Binding-site contacts:
Ligand atom C1 contacts residue PHE145 of chain 1.G at 3.8 Å (hydrophobic).
Ligand atom O5 contacts residue PHE145 of chain 1.G at 4.0 Å.
Ligand atom C3 contacts residue PHE145 of chain 1.G at 4.4 Å (hydrophobic).
Ligand atom C7 contacts residue ASN148 of chain 1.G at 3.0 Å.
Ligand atom O7 contacts residue ASN148 of chain 1.G at 2.6 Å (h-bond).
Ligand atom C6 contacts residue ALA129 of chain 1.G at 3.9 Å (hydrophobic).
Ligand atom N2 contacts residue THR150 of chain 1.G at 4.1 Å.
Ligand atom C4 contacts residue ASN148 of chain 1.G at 4.2 Å.
Ligand atom C8 contacts residue THR150 of chain 1.G at 4.1 Å.
Ligand atom C5 contacts residue ASN148 of chain 1.G at 3.7 Å.
Ligand atom C6 contacts residue PHE145 of chain 1.G at 3.9 Å (hydrophobic).
Ligand atom C1 contacts residue THR150 of chain 1.G at 4.0 Å.
Ligand atom O5 contacts residue ASN148 of chain 1.G at 2.4 Å (h-bond).
Ligand atom C5 contacts residue PHE145 of chain 1.G at 3.7 Å (hydrophobic).
Ligand atom C3 contacts residue ASN148 of chain 1.G at 3.8 Å.
Ligand atom C1 contacts residue ASN148 of chain 1.G at 1.4 Å.
Ligand atom C7 contacts residue THR150 of chain 1.G at 4.4 Å.
Ligand atom N2 contacts residue ASN148 of chain 1.G at 2.9 Å (h-bond).
Ligand atom C8 contacts residue ASN148 of chain 1.G at 4.2 Å.
Ligand atom C2 contacts residue ASN148 of chain 1.G at 2.4 Å.
Ligand atom C4 contacts residue PHE145 of chain 1.G at 4.5 Å (hydrophobic).
Ligand atom C8 contacts residue GLY169 of chain 1.G at 4.4 Å.
Ligand atom O5 contacts residue ALA147 of chain 1.G at 4.3 Å.
Ligand atom O4 contacts residue PHE145 of chain 1.G at 4.2 Å.

This small molecule binds to this protein.
Small molecule (SMILES): CC(=O)N[C@@H]1[C@@H](O)[C@H](O)[C@@H](CO)O[C@H]1O

Sequence of chain 1.G:
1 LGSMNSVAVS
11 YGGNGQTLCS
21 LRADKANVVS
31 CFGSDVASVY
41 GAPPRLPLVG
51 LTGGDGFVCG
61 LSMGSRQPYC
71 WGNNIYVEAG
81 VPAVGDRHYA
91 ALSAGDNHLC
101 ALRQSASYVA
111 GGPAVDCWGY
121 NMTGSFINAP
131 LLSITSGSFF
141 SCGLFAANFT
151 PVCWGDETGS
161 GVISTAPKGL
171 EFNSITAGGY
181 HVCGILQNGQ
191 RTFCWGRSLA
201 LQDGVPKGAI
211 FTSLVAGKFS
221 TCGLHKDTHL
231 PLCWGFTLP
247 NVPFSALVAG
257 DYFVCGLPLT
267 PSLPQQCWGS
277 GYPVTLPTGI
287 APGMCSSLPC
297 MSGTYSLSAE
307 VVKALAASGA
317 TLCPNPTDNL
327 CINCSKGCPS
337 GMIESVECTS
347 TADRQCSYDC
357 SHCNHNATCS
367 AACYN